Sequence of chain 1.B:
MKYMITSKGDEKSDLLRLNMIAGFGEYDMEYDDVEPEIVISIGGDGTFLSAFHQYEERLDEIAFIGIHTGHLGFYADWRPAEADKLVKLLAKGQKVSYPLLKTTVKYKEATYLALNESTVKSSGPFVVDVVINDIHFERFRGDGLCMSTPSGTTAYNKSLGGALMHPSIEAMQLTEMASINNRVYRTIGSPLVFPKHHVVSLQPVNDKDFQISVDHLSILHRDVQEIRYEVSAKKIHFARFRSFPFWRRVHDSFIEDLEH

Binding-site contacts:
Ligand atom N3 contacts residue TYR163 of chain 1.B at 3.6 Å (h-bond).
Ligand atom BR contacts residue ARG148 of chain 1.D at 3.7 Å.
Ligand atom C5 contacts residue TYR163 of chain 1.B at 3.4 Å (hydrophobic).
Ligand atom CAY contacts residue GLY149 of chain 1.D at 3.7 Å.
Ligand atom CAG contacts residue HIS223 of chain 1.B at 3.6 Å.
Ligand atom O2' contacts residue TYR163 of chain 1.B at 3.2 Å.
Ligand atom CAN contacts residue GLY131 of chain 1.D at 3.5 Å.
Ligand atom NAS contacts residue ASP150 of chain 1.D at 2.9 Å (salt-bridge).
Ligand atom O5' contacts residue HIS223 of chain 1.B at 3.8 Å.
Ligand atom O3' contacts residue ASN122 of chain 1.B at 3.1 Å (h-bond).
Ligand atom C2 contacts residue ALA162 of chain 1.B at 3.7 Å (hydrophobic).
Ligand atom N6 contacts residue ALA185 of chain 1.D at 3.3 Å (h-bond).
Ligand atom N6 contacts residue TYR163 of chain 1.B at 3.5 Å.
Ligand atom C3' contacts residue GLU123 of chain 1.B at 3.5 Å.
Ligand atom CAJ contacts residue PRO132 of chain 1.D at 3.9 Å (hydrophobic).
Ligand atom C2 contacts residue ILE187 of chain 1.D at 3.7 Å (hydrophobic).
Ligand atom CAY contacts residue PRO132 of chain 1.D at 3.5 Å (hydrophobic).
Ligand atom CAM contacts residue ASP150 of chain 1.D at 3.3 Å.
Ligand atom O3' contacts residue GLU123 of chain 1.B at 2.8 Å (salt-bridge).
Ligand atom N7 contacts residue TYR163 of chain 1.B at 3.6 Å.
Ligand atom C6 contacts residue TYR163 of chain 1.B at 3.5 Å (hydrophobic).
Ligand atom N6 contacts residue ASP150 of chain 1.D at 2.9 Å (salt-bridge).
Ligand atom CAK contacts residue PRO132 of chain 1.D at 3.7 Å (hydrophobic).
Ligand atom OAB contacts residue HIS223 of chain 1.B at 3.2 Å.
Ligand atom CAK contacts residue GLY149 of chain 1.D at 3.2 Å.
Ligand atom CAN contacts residue ASP150 of chain 1.D at 3.5 Å.
Ligand atom N6 contacts residue GLY149 of chain 1.D at 3.6 Å.
Ligand atom O2' contacts residue ALA162 of chain 1.B at 3.5 Å.
Ligand atom O2' contacts residue GLU123 of chain 1.B at 2.4 Å (salt-bridge).
Ligand atom N7 contacts residue ASP150 of chain 1.D at 3.7 Å.
Ligand atom CAN contacts residue GLY149 of chain 1.D at 3.3 Å.
Ligand atom C2' contacts residue GLU123 of chain 1.B at 3.4 Å.
Ligand atom C5' contacts residue HIS223 of chain 1.B at 3.5 Å.
Ligand atom N1 contacts residue SER166 of chain 1.B at 3.1 Å (h-bond).
Ligand atom C5' contacts residue LEU49 of chain 1.B at 3.8 Å (hydrophobic).
Ligand atom CAJ contacts residue HIS223 of chain 1.B at 3.6 Å.
Ligand atom N3 contacts residue ALA162 of chain 1.B at 3.8 Å.
Ligand atom C2' contacts residue TYR163 of chain 1.B at 3.8 Å (hydrophobic).
Ligand atom CAO contacts residue TYR163 of chain 1.B at 3.5 Å (hydrophobic).
Ligand atom C2 contacts residue SER166 of chain 1.B at 3.3 Å.

Sequence of chain 1.D:
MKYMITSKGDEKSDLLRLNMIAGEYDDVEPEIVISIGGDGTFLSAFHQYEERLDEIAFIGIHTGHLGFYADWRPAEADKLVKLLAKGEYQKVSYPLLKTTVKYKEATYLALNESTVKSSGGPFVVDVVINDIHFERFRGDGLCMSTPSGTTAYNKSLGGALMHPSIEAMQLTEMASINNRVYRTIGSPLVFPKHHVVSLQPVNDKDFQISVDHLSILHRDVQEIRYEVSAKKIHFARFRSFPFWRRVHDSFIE

The protein below binds the small molecule below.
Small molecule (SMILES): Nc1ncnc2c1nc(SCC(=O)NCCc1cccc(Br)c1)n2[C@@H]1O[C@H](CO)[C@@H](O)[C@H]1O